Sequence of chain 1.A:
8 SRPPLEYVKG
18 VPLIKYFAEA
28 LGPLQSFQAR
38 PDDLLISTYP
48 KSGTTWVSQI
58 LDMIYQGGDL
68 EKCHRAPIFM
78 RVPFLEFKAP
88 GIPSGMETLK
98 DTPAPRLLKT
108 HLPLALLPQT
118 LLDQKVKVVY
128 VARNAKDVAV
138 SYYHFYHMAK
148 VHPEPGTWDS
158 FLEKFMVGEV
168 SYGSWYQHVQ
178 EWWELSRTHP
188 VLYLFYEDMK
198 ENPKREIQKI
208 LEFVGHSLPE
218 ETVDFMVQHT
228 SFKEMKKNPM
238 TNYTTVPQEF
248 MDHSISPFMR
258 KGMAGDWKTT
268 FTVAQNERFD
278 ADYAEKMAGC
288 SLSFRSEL

This protein binds this small molecule.
Small molecule (SMILES): C[C@]12CC[C@@H]3c4ccc(O)cc4CC[C@H]3[C@@H]1CC[C@@H]2O

Binding-site contacts:
Ligand atom C12 contacts residue PHE24 of chain 1.A at 3.7 Å (hydrophobic).
Ligand atom C2 contacts residue PHE142 of chain 1.A at 3.8 Å (hydrophobic).
Ligand atom C5 contacts residue PHE81 of chain 1.A at 4.2 Å (hydrophobic).
Ligand atom C15 contacts residue MET248 of chain 1.A at 3.9 Å (hydrophobic).
Ligand atom C1 contacts residue PHE142 of chain 1.A at 3.7 Å (hydrophobic).
Ligand atom C3 contacts residue PRO47 of chain 1.A at 3.8 Å (hydrophobic).
Ligand atom C11 contacts residue PHE24 of chain 1.A at 3.9 Å (hydrophobic).
Ligand atom O3 contacts residue LYS48 of chain 1.A at 3.3 Å (salt-bridge).
Ligand atom C4 contacts residue PHE142 of chain 1.A at 4.0 Å (hydrophobic).
Ligand atom C18 contacts residue VAL148 of chain 1.A at 4.2 Å (hydrophobic).
Ligand atom C4 contacts residue LYS106 of chain 1.A at 3.6 Å.
Ligand atom C5 contacts residue LYS106 of chain 1.A at 3.7 Å.
Ligand atom C14 contacts residue PHE84 of chain 1.A at 4.1 Å (hydrophobic).
Ligand atom C18 contacts residue ALA146 of chain 1.A at 3.7 Å (hydrophobic).
Ligand atom C4 contacts residue HIS108 of chain 1.A at 3.8 Å.
Ligand atom C3 contacts residue A3P1 of chain 1.C at 3.4 Å.
Ligand atom C16 contacts residue PHE84 of chain 1.A at 4.0 Å (hydrophobic).
Ligand atom O17 contacts residue PHE247 of chain 1.A at 3.5 Å.
Ligand atom C11 contacts residue HIS149 of chain 1.A at 4.1 Å.
Ligand atom C2 contacts residue PRO47 of chain 1.A at 3.5 Å (hydrophobic).
Ligand atom C4 contacts residue PHE255 of chain 1.A at 4.2 Å (hydrophobic).
Ligand atom O3 contacts residue A3P1 of chain 1.C at 2.6 Å (h-bond).
Ligand atom C9 contacts residue PHE81 of chain 1.A at 3.9 Å (hydrophobic).
Ligand atom C5 contacts residue PHE142 of chain 1.A at 3.8 Å (hydrophobic).
Ligand atom C18 contacts residue MET248 of chain 1.A at 4.0 Å (hydrophobic).
Ligand atom O3 contacts residue PRO47 of chain 1.A at 3.2 Å.
Ligand atom C6 contacts residue PHE255 of chain 1.A at 4.1 Å (hydrophobic).
Ligand atom C12 contacts residue VAL148 of chain 1.A at 3.7 Å (hydrophobic).
Ligand atom C6 contacts residue LYS106 of chain 1.A at 3.8 Å.
Ligand atom C1 contacts residue HIS108 of chain 1.A at 4.2 Å.
Ligand atom C17 contacts residue PHE84 of chain 1.A at 4.0 Å (hydrophobic).
Ligand atom C3 contacts residue PHE142 of chain 1.A at 4.1 Å (hydrophobic).
Ligand atom C2 contacts residue HIS108 of chain 1.A at 3.5 Å.
Ligand atom C16 contacts residue PHE247 of chain 1.A at 4.1 Å (hydrophobic).
Ligand atom C4 contacts residue A3P1 of chain 1.C at 3.3 Å.
Ligand atom C10 contacts residue PHE142 of chain 1.A at 3.8 Å (hydrophobic).
Ligand atom O3 contacts residue HIS108 of chain 1.A at 3.2 Å (h-bond).
Ligand atom C3 contacts residue HIS108 of chain 1.A at 3.2 Å.
Ligand atom O17 contacts residue VAL148 of chain 1.A at 3.2 Å.
Ligand atom C10 contacts residue PHE81 of chain 1.A at 3.9 Å (hydrophobic).